Sequence of chain 1.D:
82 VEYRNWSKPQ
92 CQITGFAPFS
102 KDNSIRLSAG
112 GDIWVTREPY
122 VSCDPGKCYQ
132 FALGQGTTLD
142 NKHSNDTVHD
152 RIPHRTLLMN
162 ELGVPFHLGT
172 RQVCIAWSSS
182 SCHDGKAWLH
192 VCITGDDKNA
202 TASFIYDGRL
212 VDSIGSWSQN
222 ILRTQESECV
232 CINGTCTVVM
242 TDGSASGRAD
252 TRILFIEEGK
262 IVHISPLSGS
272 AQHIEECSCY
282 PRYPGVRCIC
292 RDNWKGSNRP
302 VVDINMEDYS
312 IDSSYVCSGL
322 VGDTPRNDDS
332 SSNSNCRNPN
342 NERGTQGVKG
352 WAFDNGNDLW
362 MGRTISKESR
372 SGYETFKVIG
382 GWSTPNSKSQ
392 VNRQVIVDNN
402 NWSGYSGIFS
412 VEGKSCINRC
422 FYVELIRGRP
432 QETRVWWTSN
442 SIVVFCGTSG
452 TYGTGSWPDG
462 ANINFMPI

The protein below binds the small molecule below.
Small molecule (SMILES): CC(=O)N[C@H]1[C@H](O[C@H]2[C@H](O)[C@@H](NC(C)=O)CO[C@@H]2CO)O[C@H](CO)[C@@H](O)[C@@H]1O

Binding-site contacts:
Ligand atom O7 contacts residue ASN146 of chain 1.D at 3.6 Å (h-bond).
Ligand atom C5 contacts residue ASN146 of chain 1.D at 3.6 Å.
Ligand atom O7 contacts residue TRP437 of chain 1.D at 3.9 Å.
Ligand atom O4 contacts residue TRP437 of chain 1.D at 3.8 Å.
Ligand atom O5 contacts residue ASN146 of chain 1.D at 2.4 Å (h-bond).
Ligand atom C1 contacts residue ASN146 of chain 1.D at 1.4 Å.
Ligand atom C3 contacts residue TRP437 of chain 1.D at 3.9 Å (hydrophobic).
Ligand atom C4 contacts residue TRP437 of chain 1.D at 4.4 Å (hydrophobic).
Ligand atom N2 contacts residue ASN146 of chain 1.D at 2.8 Å (h-bond).
Ligand atom O3 contacts residue TRP437 of chain 1.D at 4.4 Å.
Ligand atom C7 contacts residue ASN146 of chain 1.D at 3.4 Å.
Ligand atom C5 contacts residue TRP437 of chain 1.D at 4.2 Å (hydrophobic).
Ligand atom N2 contacts residue TRP437 of chain 1.D at 3.3 Å.
Ligand atom C2 contacts residue ASN146 of chain 1.D at 2.4 Å.
Ligand atom C8 contacts residue ILE469 of chain 1.D at 3.8 Å (hydrophobic).
Ligand atom C1 contacts residue TRP437 of chain 1.D at 3.9 Å (hydrophobic).
Ligand atom C2 contacts residue TRP437 of chain 1.D at 4.1 Å (hydrophobic).
Ligand atom C7 contacts residue TRP437 of chain 1.D at 3.8 Å (hydrophobic).
Ligand atom C3 contacts residue ASN146 of chain 1.D at 3.8 Å.
Ligand atom C8 contacts residue TRP437 of chain 1.D at 3.4 Å (hydrophobic).
Ligand atom C4 contacts residue ASN146 of chain 1.D at 4.2 Å.